Binding-site contacts:
Ligand atom N21 contacts residue GLU64 of chain 1.B at 2.9 Å (salt-bridge).
Ligand atom N10 contacts residue PHE160 of chain 1.B at 3.4 Å.
Ligand atom C12 contacts residue PHE160 of chain 1.B at 3.7 Å (hydrophobic).
Ligand atom C19 contacts residue THR93 of chain 1.B at 3.6 Å.
Ligand atom C52 contacts residue ASP159 of chain 1.B at 3.2 Å.
Ligand atom C50 contacts residue ILE138 of chain 1.B at 3.2 Å (hydrophobic).
Ligand atom O29 contacts residue ASP159 of chain 1.B at 2.9 Å (salt-bridge).
Ligand atom C18 contacts residue LYS49 of chain 1.B at 3.6 Å.
Ligand atom C9 contacts residue PHE160 of chain 1.B at 3.6 Å (hydrophobic).
Ligand atom C16 contacts residue MET68 of chain 1.B at 3.6 Å (hydrophobic).
Ligand atom C14 contacts residue THR93 of chain 1.B at 3.4 Å.
Ligand atom N8 contacts residue ALA47 of chain 1.B at 3.7 Å.
Ligand atom C11 contacts residue PHE160 of chain 1.B at 3.3 Å (hydrophobic).
Ligand atom C20 contacts residue THR93 of chain 1.B at 3.6 Å.
Ligand atom C54 contacts residue ILE138 of chain 1.B at 3.2 Å (hydrophobic).
Ligand atom C54 contacts residue HIS139 of chain 1.B at 3.6 Å.
Ligand atom C53 contacts residue ASP159 of chain 1.B at 3.3 Å.
Ligand atom N3 contacts residue MET96 of chain 1.B at 3.0 Å (h-bond).
Ligand atom C20 contacts residue ALA47 of chain 1.B at 3.5 Å (hydrophobic).
Ligand atom C20 contacts residue LYS49 of chain 1.B at 3.6 Å.
Ligand atom C17 contacts residue MET68 of chain 1.B at 3.7 Å (hydrophobic).
Ligand atom C11 contacts residue VAL34 of chain 1.B at 3.6 Å (hydrophobic).
Ligand atom C2 contacts residue MET96 of chain 1.B at 3.0 Å (hydrophobic).
Ligand atom C17 contacts residue GLU64 of chain 1.B at 3.3 Å.
Ligand atom C49 contacts residue ILE138 of chain 1.B at 3.5 Å (hydrophobic).
Ligand atom C23 contacts residue ASP159 of chain 1.B at 3.6 Å.
Ligand atom C25 contacts residue ASP159 of chain 1.B at 3.5 Å.
Ligand atom N21 contacts residue MET68 of chain 1.B at 3.3 Å (h-bond).
Ligand atom C16 contacts residue GLU64 of chain 1.B at 3.5 Å.
Ligand atom C6 contacts residue LEU26 of chain 1.B at 3.6 Å (hydrophobic).
Ligand atom C22 contacts residue ASP159 of chain 1.B at 3.4 Å.
Ligand atom N13 contacts residue THR93 of chain 1.B at 3.0 Å (h-bond).
Ligand atom C29 contacts residue GLU64 of chain 1.B at 3.4 Å.
Ligand atom N51 contacts residue HIS139 of chain 1.B at 3.5 Å (h-bond).
Ligand atom O29 contacts residue VAL77 of chain 1.B at 3.2 Å.
Ligand atom C52 contacts residue HIS139 of chain 1.B at 3.3 Å.
Ligand atom O29 contacts residue ALA158 of chain 1.B at 3.4 Å.
Ligand atom C5 contacts residue LEU26 of chain 1.B at 3.7 Å (hydrophobic).
Ligand atom N51 contacts residue ILE138 of chain 1.B at 2.7 Å (h-bond).
Ligand atom C18 contacts residue ILE91 of chain 1.B at 3.6 Å (hydrophobic).

This small molecule binds to this protein.
Small molecule (SMILES): Cc1ccc(NC(=O)c2ccc(CN3CCN(C)CC3)cc2)cc1Nc1nccc(-c2cccnc2)n1

Sequence of chain 1.B:
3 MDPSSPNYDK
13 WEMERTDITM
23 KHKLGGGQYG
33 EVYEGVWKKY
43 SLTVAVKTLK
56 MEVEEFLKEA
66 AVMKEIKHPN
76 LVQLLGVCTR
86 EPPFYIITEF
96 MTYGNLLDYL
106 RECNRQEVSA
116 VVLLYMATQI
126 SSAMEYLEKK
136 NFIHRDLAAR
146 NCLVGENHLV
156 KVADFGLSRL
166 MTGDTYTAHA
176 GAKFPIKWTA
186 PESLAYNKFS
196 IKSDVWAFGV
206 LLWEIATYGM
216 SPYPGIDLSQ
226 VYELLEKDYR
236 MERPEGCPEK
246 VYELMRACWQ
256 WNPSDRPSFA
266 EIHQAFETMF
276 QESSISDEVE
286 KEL